Binding-site contacts:
Ligand atom CBN contacts residue CYS323 of chain 1.B at 3.5 Å (hydrophobic).
Ligand atom CAC contacts residue CYS323 of chain 1.B at 2.2 Å (hydrophobic).
Ligand atom CAY contacts residue PRO275 of chain 1.B at 3.2 Å (hydrophobic).
Ligand atom OBF contacts residue ARG288 of chain 1.B at 3.7 Å.
Ligand atom CAB contacts residue TYR242 of chain 1.B at 3.7 Å (hydrophobic).
Ligand atom OBQ contacts residue TYR327 of chain 1.B at 2.8 Å.
Ligand atom CAC contacts residue ASP543 of chain 1.B at 3.5 Å.
Ligand atom CBJ contacts residue CYS323 of chain 1.B at 3.4 Å (hydrophobic).
Ligand atom CAP contacts residue ILE274 of chain 1.B at 3.1 Å (hydrophobic).
Ligand atom CBC contacts residue TYR327 of chain 1.B at 3.7 Å (hydrophobic).
Ligand atom CAH contacts residue CYS323 of chain 1.B at 3.1 Å (hydrophobic).
Ligand atom CAT contacts residue ASP543 of chain 1.B at 3.5 Å.
Ligand atom OAK contacts residue HIS372 of chain 1.B at 2.7 Å (h-bond).
Ligand atom OBG contacts residue HIS321 of chain 1.B at 3.0 Å (h-bond).
Ligand atom CAS contacts residue TYR327 of chain 1.B at 3.6 Å (hydrophobic).
Ligand atom CAM contacts residue HIS321 of chain 1.B at 3.7 Å.
Ligand atom OBG contacts residue PRO320 of chain 1.B at 3.0 Å.
Ligand atom OBA contacts residue ILE74 of chain 1.B at 3.7 Å.
Ligand atom CAT contacts residue THR272 of chain 1.B at 2.9 Å.
Ligand atom CBJ contacts residue ASP543 of chain 1.B at 3.1 Å.
Ligand atom CAV contacts residue HIS324 of chain 1.B at 3.4 Å.
Ligand atom CAQ contacts residue PRO275 of chain 1.B at 3.3 Å (hydrophobic).
Ligand atom CBK contacts residue HIS324 of chain 1.B at 3.8 Å.
Ligand atom CAX contacts residue TYR327 of chain 1.B at 3.6 Å (hydrophobic).
Ligand atom CAU contacts residue HIS321 of chain 1.B at 3.4 Å.
Ligand atom OBA contacts residue ARG318 of chain 1.B at 3.6 Å (salt-bridge).
Ligand atom CAO contacts residue HIS324 of chain 1.B at 3.7 Å.
Ligand atom CAS contacts residue TYR242 of chain 1.B at 3.6 Å (hydrophobic).
Ligand atom NAE contacts residue ILE274 of chain 1.B at 3.7 Å.
Ligand atom NBP contacts residue ASP273 of chain 1.B at 3.3 Å (salt-bridge).
Ligand atom NAN contacts residue ASP273 of chain 1.B at 3.4 Å (salt-bridge).
Ligand atom NAN contacts residue PRO275 of chain 1.B at 2.9 Å.
Ligand atom CBD contacts residue ASP543 of chain 1.B at 3.6 Å.
Ligand atom NAE contacts residue HIS324 of chain 1.B at 3.2 Å.
Ligand atom CBL contacts residue ILE274 of chain 1.B at 3.1 Å (hydrophobic).
Ligand atom CAH contacts residue ARG547 of chain 1.B at 2.9 Å.
Ligand atom CAQ contacts residue CYS323 of chain 1.B at 3.7 Å (hydrophobic).
Ligand atom CAS contacts residue ASP273 of chain 1.B at 3.5 Å.
Ligand atom CBH contacts residue ILE274 of chain 1.B at 3.5 Å (hydrophobic).
Ligand atom CBO contacts residue HIS324 of chain 1.B at 3.6 Å.

A protein and the small-molecule ligand that binds it are described below.
Small molecule (SMILES): C=CC1=C(C)/C(=C/C2=N/C(=C\c3[nH]c(/C=C4\NC(=O)[C@H](C)[C@H]4CC)c(C)c3CCC(=O)O)C(CCC(=O)O)=C2C)NC1=O

Sequence of chain 1.B:
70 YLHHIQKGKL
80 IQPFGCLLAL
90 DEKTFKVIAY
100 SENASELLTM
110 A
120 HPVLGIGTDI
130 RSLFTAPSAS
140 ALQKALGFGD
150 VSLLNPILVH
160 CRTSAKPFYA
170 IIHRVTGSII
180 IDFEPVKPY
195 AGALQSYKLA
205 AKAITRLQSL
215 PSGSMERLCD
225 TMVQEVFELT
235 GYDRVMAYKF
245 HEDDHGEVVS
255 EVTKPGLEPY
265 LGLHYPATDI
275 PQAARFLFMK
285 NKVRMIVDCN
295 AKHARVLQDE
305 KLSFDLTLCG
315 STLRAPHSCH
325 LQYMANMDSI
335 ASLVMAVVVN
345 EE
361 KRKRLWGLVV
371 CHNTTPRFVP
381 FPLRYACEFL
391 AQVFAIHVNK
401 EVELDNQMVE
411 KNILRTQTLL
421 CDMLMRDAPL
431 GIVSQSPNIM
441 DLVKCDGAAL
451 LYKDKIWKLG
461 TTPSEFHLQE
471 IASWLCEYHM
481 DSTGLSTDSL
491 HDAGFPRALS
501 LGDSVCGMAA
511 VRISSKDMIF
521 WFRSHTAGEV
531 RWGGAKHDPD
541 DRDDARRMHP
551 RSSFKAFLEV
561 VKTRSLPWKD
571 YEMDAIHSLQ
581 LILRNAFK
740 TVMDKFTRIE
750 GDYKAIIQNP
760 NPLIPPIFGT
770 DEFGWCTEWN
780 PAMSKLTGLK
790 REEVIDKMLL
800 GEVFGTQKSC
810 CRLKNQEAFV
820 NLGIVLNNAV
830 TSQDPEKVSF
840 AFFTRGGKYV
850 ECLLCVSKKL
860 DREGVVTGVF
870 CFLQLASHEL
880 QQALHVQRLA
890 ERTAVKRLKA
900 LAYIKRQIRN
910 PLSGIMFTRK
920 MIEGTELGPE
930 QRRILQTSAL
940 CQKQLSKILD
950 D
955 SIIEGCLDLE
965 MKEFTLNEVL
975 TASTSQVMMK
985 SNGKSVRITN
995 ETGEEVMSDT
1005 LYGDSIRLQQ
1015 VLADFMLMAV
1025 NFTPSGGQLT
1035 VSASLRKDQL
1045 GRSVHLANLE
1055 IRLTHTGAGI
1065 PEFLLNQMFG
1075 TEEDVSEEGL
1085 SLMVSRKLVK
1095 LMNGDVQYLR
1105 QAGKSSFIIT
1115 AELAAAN